Sequence of chain 39.A:
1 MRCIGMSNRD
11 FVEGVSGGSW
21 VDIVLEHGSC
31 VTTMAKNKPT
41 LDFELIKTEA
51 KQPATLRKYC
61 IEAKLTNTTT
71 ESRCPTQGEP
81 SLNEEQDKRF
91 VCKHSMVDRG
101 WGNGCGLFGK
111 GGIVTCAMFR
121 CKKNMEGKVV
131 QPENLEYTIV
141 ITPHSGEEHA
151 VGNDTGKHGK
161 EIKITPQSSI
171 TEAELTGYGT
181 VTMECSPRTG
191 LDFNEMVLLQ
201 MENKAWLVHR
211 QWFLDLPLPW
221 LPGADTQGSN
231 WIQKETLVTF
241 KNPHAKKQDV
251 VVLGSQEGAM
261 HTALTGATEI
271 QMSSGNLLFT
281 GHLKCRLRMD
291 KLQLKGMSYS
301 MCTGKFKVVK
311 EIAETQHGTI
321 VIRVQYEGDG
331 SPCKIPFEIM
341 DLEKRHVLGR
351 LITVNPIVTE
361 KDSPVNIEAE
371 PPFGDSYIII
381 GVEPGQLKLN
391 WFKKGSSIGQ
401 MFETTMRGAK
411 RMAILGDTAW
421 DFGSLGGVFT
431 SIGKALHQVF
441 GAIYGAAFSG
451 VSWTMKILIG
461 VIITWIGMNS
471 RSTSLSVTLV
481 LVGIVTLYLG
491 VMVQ

Sequence of chain 39.C:
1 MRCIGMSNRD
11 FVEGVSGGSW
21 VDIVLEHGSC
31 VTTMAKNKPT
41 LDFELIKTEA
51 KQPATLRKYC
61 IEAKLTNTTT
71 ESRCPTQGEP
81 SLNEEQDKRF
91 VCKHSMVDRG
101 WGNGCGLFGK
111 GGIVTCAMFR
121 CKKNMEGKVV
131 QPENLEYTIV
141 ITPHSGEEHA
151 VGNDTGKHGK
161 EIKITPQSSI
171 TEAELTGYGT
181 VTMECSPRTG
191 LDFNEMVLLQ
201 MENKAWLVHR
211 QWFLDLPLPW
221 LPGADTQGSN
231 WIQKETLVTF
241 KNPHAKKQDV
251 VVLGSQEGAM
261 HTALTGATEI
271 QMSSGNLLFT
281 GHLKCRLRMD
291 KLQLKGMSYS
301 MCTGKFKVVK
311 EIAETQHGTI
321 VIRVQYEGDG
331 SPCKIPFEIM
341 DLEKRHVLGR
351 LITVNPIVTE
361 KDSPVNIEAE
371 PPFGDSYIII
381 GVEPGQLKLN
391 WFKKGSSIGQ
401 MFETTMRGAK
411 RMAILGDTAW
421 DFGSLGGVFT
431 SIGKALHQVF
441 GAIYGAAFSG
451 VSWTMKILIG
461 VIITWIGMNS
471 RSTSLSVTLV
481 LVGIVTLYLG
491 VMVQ

The protein below binds the small molecule below.
Small molecule (SMILES): CC(=O)N[C@@H]1[C@@H](O)[C@H](O)[C@@H](CO)O[C@H]1O

Binding-site contacts:
Ligand atom C1 contacts residue HIS149 of chain 39.C at 3.4 Å.
Ligand atom N2 contacts residue ASN153 of chain 39.C at 2.9 Å (h-bond).
Ligand atom C7 contacts residue ASN153 of chain 39.C at 3.6 Å.
Ligand atom C6 contacts residue LYS157 of chain 39.C at 3.6 Å.
Ligand atom C1 contacts residue THR155 of chain 39.C at 3.8 Å.
Ligand atom C1 contacts residue HIS158 of chain 39.C at 4.1 Å.
Ligand atom C3 contacts residue ASN153 of chain 39.C at 3.8 Å.
Ligand atom C8 contacts residue HIS149 of chain 39.C at 3.7 Å.
Ligand atom C7 contacts residue HIS149 of chain 39.C at 4.3 Å.
Ligand atom C3 contacts residue HIS149 of chain 39.C at 4.3 Å.
Ligand atom O5 contacts residue THR155 of chain 39.C at 4.5 Å.
Ligand atom C6 contacts residue HIS158 of chain 39.C at 3.7 Å.
Ligand atom O5 contacts residue HIS158 of chain 39.C at 3.1 Å.
Ligand atom O3 contacts residue HIS149 of chain 39.C at 4.0 Å.
Ligand atom C5 contacts residue HIS149 of chain 39.C at 4.2 Å.
Ligand atom C2 contacts residue ASN153 of chain 39.C at 2.5 Å.
Ligand atom O4 contacts residue LYS157 of chain 39.C at 4.5 Å.
Ligand atom C5 contacts residue LYS157 of chain 39.C at 3.9 Å.
Ligand atom C1 contacts residue ASN153 of chain 39.C at 1.4 Å.
Ligand atom C8 contacts residue TRP101 of chain 39.A at 4.4 Å (hydrophobic).
Ligand atom O7 contacts residue TRP101 of chain 39.A at 3.8 Å.
Ligand atom C2 contacts residue HIS149 of chain 39.C at 3.6 Å.
Ligand atom C8 contacts residue ASN153 of chain 39.C at 4.0 Å.
Ligand atom C4 contacts residue ASN153 of chain 39.C at 4.2 Å.
Ligand atom C7 contacts residue GLY102 of chain 39.A at 4.1 Å.
Ligand atom O6 contacts residue LYS157 of chain 39.C at 3.2 Å (salt-bridge).
Ligand atom C5 contacts residue ASN153 of chain 39.C at 3.7 Å.
Ligand atom C4 contacts residue HIS149 of chain 39.C at 4.0 Å.
Ligand atom C5 contacts residue HIS158 of chain 39.C at 4.0 Å.
Ligand atom O7 contacts residue GLY102 of chain 39.A at 3.0 Å (h-bond).
Ligand atom O5 contacts residue ASN153 of chain 39.C at 2.4 Å (h-bond).
Ligand atom O5 contacts residue HIS149 of chain 39.C at 3.5 Å.
Ligand atom N2 contacts residue HIS149 of chain 39.C at 4.2 Å.
Ligand atom O7 contacts residue ASN153 of chain 39.C at 4.5 Å.